A protein and the small-molecule ligand that binds it are described below.
Small molecule (SMILES): CC(=O)N[C@@H]1[C@@H](O)[C@H](O)[C@@H](CO)O[C@H]1O

Sequence of chain 1.C:
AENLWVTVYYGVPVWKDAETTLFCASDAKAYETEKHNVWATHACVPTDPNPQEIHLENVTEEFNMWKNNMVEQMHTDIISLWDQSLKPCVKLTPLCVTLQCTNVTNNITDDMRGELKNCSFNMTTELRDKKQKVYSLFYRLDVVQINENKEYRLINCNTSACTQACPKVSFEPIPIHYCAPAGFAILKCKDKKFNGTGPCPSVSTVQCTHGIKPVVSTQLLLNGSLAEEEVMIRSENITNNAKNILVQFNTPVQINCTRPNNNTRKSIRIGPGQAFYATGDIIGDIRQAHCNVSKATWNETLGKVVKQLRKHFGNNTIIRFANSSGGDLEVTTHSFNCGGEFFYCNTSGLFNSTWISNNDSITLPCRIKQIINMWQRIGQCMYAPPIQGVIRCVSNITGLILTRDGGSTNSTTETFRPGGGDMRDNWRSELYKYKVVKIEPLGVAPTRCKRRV

Binding-site contacts:
Ligand atom O5 contacts residue ASN271 of chain 1.C at 2.4 Å (h-bond).
Ligand atom O7 contacts residue ASN271 of chain 1.C at 3.4 Å (h-bond).
Ligand atom N2 contacts residue ASN271 of chain 1.C at 2.8 Å (h-bond).
Ligand atom C2 contacts residue ASN271 of chain 1.C at 2.6 Å.
Ligand atom C1 contacts residue ASN271 of chain 1.C at 1.5 Å.
Ligand atom C7 contacts residue ASN271 of chain 1.C at 3.1 Å.
Ligand atom C8 contacts residue ASN271 of chain 1.C at 3.9 Å.
Ligand atom C4 contacts residue ASN271 of chain 1.C at 4.3 Å.
Ligand atom C1 contacts residue ILE292 of chain 1.C at 4.2 Å (hydrophobic).
Ligand atom C2 contacts residue ILE292 of chain 1.C at 4.3 Å (hydrophobic).
Ligand atom O6 contacts residue ILE292 of chain 1.C at 4.3 Å.
Ligand atom C5 contacts residue ASN271 of chain 1.C at 3.6 Å.
Ligand atom C3 contacts residue ASN271 of chain 1.C at 3.9 Å.
Ligand atom O5 contacts residue ILE292 of chain 1.C at 3.9 Å.